Binding-site contacts:
Ligand atom N2 contacts residue ALA24 of chain 13.C at 3.4 Å.
Ligand atom C31 contacts residue PRO174 of chain 13.A at 3.4 Å (hydrophobic).
Ligand atom C5C contacts residue TYR128 of chain 13.A at 3.5 Å (hydrophobic).
Ligand atom C4A contacts residue ASN198 of chain 13.A at 3.9 Å.
Ligand atom O1 contacts residue VAL188 of chain 13.A at 3.8 Å.
Ligand atom C3C contacts residue TYR128 of chain 13.A at 3.9 Å (hydrophobic).
Ligand atom C5 contacts residue PHE186 of chain 13.A at 3.5 Å (hydrophobic).
Ligand atom C4C contacts residue ILE104 of chain 13.A at 3.9 Å (hydrophobic).
Ligand atom C2C contacts residue TYR152 of chain 13.A at 4.0 Å (hydrophobic).
Ligand atom CM1 contacts residue SER107 of chain 13.A at 3.9 Å.
Ligand atom C5 contacts residue TYR152 of chain 13.A at 3.8 Å (hydrophobic).
Ligand atom N2 contacts residue PRO174 of chain 13.A at 3.9 Å.
Ligand atom C6B contacts residue TYR197 of chain 13.A at 3.7 Å (hydrophobic).
Ligand atom O1B contacts residue TYR128 of chain 13.A at 3.9 Å.
Ligand atom C6B contacts residue LEU106 of chain 13.A at 4.0 Å (hydrophobic).
Ligand atom C1C contacts residue TYR152 of chain 13.A at 4.0 Å (hydrophobic).
Ligand atom C5B contacts residue LEU106 of chain 13.A at 3.8 Å (hydrophobic).
Ligand atom C7C contacts residue TYR197 of chain 13.A at 3.8 Å (hydrophobic).
Ligand atom C4C contacts residue TYR152 of chain 13.A at 3.8 Å (hydrophobic).
Ligand atom C31 contacts residue ALA150 of chain 13.A at 3.1 Å (hydrophobic).
Ligand atom C4 contacts residue TYR152 of chain 13.A at 3.9 Å (hydrophobic).
Ligand atom C5C contacts residue ILE104 of chain 13.A at 3.8 Å (hydrophobic).
Ligand atom C31 contacts residue VAL176 of chain 13.A at 3.3 Å (hydrophobic).
Ligand atom C4B contacts residue LEU106 of chain 13.A at 4.0 Å (hydrophobic).
Ligand atom C5B contacts residue TYR197 of chain 13.A at 3.8 Å (hydrophobic).
Ligand atom N2 contacts residue PHE186 of chain 13.A at 3.7 Å.
Ligand atom O1 contacts residue PHE186 of chain 13.A at 3.5 Å.
Ligand atom C31 contacts residue SER175 of chain 13.A at 3.6 Å.
Ligand atom O1B contacts residue ILE104 of chain 13.A at 3.9 Å.
Ligand atom C3C contacts residue VAL188 of chain 13.A at 3.3 Å (hydrophobic).
Ligand atom C6C contacts residue VAL191 of chain 13.A at 3.2 Å (hydrophobic).
Ligand atom O1 contacts residue ALA24 of chain 13.C at 3.6 Å.
Ligand atom C3 contacts residue PRO174 of chain 13.A at 3.8 Å (hydrophobic).
Ligand atom C7C contacts residue VAL191 of chain 13.A at 4.0 Å (hydrophobic).
Ligand atom C4 contacts residue PHE186 of chain 13.A at 3.6 Å (hydrophobic).
Ligand atom C4 contacts residue MET224 of chain 13.A at 3.8 Å (hydrophobic).
Ligand atom C2C contacts residue VAL188 of chain 13.A at 3.2 Å (hydrophobic).
Ligand atom C3 contacts residue PHE186 of chain 13.A at 3.8 Å (hydrophobic).
Ligand atom C7C contacts residue TYR128 of chain 13.A at 3.6 Å (hydrophobic).
Ligand atom O1 contacts residue TYR152 of chain 13.A at 3.9 Å.

This protein binds this small molecule.
Small molecule (SMILES): Cc1cc(CCCCCCCOc2ccc(C3=N[C@@H](C)CO3)cc2)on1

Sequence of chain 13.C:
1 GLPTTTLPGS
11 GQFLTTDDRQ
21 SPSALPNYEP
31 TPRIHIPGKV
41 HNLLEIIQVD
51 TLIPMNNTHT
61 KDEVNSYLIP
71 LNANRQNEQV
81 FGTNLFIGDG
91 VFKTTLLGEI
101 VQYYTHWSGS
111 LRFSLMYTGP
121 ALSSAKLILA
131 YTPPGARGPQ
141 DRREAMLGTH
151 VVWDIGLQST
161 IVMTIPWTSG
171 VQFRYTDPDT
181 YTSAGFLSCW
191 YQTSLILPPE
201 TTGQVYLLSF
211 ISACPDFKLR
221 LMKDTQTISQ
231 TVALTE

Sequence of chain 13.A:
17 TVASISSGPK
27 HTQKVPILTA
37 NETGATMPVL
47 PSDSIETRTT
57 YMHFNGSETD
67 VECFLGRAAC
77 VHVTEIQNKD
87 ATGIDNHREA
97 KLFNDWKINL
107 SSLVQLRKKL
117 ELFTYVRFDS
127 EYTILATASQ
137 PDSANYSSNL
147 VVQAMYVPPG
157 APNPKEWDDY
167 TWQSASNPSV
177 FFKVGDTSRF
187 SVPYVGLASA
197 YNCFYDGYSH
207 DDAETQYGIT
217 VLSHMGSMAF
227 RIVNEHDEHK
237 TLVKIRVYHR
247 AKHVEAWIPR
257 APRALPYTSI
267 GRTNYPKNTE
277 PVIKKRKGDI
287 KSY